Sequence of chain 1.C:
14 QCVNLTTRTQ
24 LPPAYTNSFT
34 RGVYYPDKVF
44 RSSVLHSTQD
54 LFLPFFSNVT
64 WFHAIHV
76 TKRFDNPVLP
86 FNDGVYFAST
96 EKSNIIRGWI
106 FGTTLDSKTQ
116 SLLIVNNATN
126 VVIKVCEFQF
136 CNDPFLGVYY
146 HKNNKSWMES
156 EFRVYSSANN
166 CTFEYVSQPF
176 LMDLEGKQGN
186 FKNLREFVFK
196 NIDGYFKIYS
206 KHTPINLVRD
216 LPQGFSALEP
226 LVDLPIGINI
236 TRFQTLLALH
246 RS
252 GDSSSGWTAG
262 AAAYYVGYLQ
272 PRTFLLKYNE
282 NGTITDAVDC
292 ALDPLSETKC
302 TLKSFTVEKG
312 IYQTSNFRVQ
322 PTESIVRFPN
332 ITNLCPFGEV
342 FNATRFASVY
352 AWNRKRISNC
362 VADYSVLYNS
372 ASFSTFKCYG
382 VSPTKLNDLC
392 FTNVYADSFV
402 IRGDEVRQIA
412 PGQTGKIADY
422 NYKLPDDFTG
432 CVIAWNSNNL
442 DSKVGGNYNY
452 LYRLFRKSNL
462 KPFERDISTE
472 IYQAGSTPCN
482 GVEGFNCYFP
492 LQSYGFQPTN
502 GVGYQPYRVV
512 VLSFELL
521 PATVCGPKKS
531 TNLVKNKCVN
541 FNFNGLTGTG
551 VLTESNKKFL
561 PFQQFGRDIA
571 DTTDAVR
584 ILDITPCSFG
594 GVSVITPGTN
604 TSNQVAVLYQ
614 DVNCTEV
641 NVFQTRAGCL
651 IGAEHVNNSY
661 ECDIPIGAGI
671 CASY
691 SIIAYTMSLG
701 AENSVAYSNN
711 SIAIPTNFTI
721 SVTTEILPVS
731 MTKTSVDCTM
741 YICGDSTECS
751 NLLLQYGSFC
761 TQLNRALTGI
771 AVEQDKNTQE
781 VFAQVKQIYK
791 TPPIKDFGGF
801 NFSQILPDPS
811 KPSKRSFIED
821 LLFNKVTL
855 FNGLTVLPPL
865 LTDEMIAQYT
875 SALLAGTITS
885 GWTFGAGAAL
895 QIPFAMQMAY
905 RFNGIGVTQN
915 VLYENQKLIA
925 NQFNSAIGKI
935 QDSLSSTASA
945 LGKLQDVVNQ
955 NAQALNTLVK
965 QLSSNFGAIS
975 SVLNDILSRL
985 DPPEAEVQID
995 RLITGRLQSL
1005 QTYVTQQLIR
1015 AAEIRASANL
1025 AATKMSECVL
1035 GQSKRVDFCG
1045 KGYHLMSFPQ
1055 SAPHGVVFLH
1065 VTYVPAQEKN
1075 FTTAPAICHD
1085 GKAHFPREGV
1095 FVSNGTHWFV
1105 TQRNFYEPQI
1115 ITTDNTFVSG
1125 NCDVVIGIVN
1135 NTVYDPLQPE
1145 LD

Binding-site contacts:
Ligand atom O5 contacts residue SER151 of chain 1.C at 4.1 Å.
Ligand atom C2 contacts residue ASN149 of chain 1.C at 2.5 Å.
Ligand atom C7 contacts residue ASN148 of chain 1.C at 2.8 Å.
Ligand atom C7 contacts residue ASN149 of chain 1.C at 4.2 Å.
Ligand atom C8 contacts residue ASN148 of chain 1.C at 3.4 Å.
Ligand atom C5 contacts residue ASN149 of chain 1.C at 3.7 Å.
Ligand atom O7 contacts residue HIS146 of chain 1.C at 4.2 Å.
Ligand atom C6 contacts residue SER151 of chain 1.C at 3.6 Å.
Ligand atom C1 contacts residue ASN148 of chain 1.C at 4.0 Å.
Ligand atom C3 contacts residue ASN149 of chain 1.C at 3.8 Å.
Ligand atom O7 contacts residue ASN148 of chain 1.C at 3.2 Å (h-bond).
Ligand atom C4 contacts residue ASN149 of chain 1.C at 4.3 Å.
Ligand atom N2 contacts residue ASN148 of chain 1.C at 2.8 Å (h-bond).
Ligand atom O6 contacts residue SER151 of chain 1.C at 3.4 Å (h-bond).
Ligand atom C1 contacts residue ASN149 of chain 1.C at 1.4 Å.
Ligand atom O5 contacts residue ASN149 of chain 1.C at 2.4 Å (h-bond).
Ligand atom C4 contacts residue HIS146 of chain 1.C at 4.3 Å.
Ligand atom N2 contacts residue ASN149 of chain 1.C at 2.9 Å (h-bond).
Ligand atom O3 contacts residue HIS146 of chain 1.C at 4.1 Å.
Ligand atom C2 contacts residue ASN148 of chain 1.C at 3.3 Å.

The protein below binds the small molecule below.
Small molecule (SMILES): CC(=O)N[C@@H]1[C@@H](O)[C@H](O)[C@@H](CO)O[C@H]1O